Binding-site contacts:
Ligand atom C1 contacts residue ASP252 of chain 1.G at 3.1 Å.
Ligand atom C11 contacts residue PHE244 of chain 1.G at 3.6 Å (hydrophobic).
Ligand atom O7 contacts residue VAL49 of chain 1.G at 3.0 Å.
Ligand atom O2 contacts residue ASP252 of chain 1.G at 2.3 Å (salt-bridge).
Ligand atom C6 contacts residue HEM1 of chain 1.EA at 3.8 Å.
Ligand atom C14 contacts residue ILE213 of chain 1.G at 3.7 Å (hydrophobic).
Ligand atom C10 contacts residue PHE244 of chain 1.G at 3.7 Å (hydrophobic).
Ligand atom C17 contacts residue HEM1 of chain 1.EA at 3.6 Å.
Ligand atom O7 contacts residue HEM1 of chain 1.EA at 3.0 Å.
Ligand atom C1 contacts residue TRP45 of chain 1.G at 3.5 Å (hydrophobic).
Ligand atom O9 contacts residue VAL209 of chain 1.G at 3.6 Å.
Ligand atom O3 contacts residue PHE216 of chain 1.G at 3.4 Å.
Ligand atom C16 contacts residue ALA52 of chain 1.G at 3.8 Å (hydrophobic).
Ligand atom O1 contacts residue TRP45 of chain 1.G at 3.3 Å.
Ligand atom C5 contacts residue HEM1 of chain 1.EA at 3.4 Å.
Ligand atom C7 contacts residue ASP252 of chain 1.G at 3.5 Å.
Ligand atom C2 contacts residue TRP45 of chain 1.G at 3.7 Å (hydrophobic).
Ligand atom O1 contacts residue LEU41 of chain 1.G at 3.5 Å.
Ligand atom N2 contacts residue PHE244 of chain 1.G at 3.7 Å.
Ligand atom C4 contacts residue HEM1 of chain 1.EA at 3.8 Å.
Ligand atom C4 contacts residue ASN221 of chain 1.G at 3.4 Å.
Ligand atom O1 contacts residue PHE248 of chain 1.G at 3.7 Å.
Ligand atom O7 contacts residue GLY48 of chain 1.G at 3.7 Å.
Ligand atom C15 contacts residue ALA52 of chain 1.G at 3.6 Å (hydrophobic).
Ligand atom C3 contacts residue LEU41 of chain 1.G at 3.8 Å (hydrophobic).
Ligand atom C24 contacts residue ILE213 of chain 1.G at 3.9 Å (hydrophobic).
Ligand atom O2 contacts residue PHE244 of chain 1.G at 3.8 Å.
Ligand atom O2 contacts residue VAL49 of chain 1.G at 3.3 Å.
Ligand atom C17 contacts residue VAL49 of chain 1.G at 3.7 Å (hydrophobic).
Ligand atom C8 contacts residue PHE244 of chain 1.G at 3.8 Å (hydrophobic).
Ligand atom C8 contacts residue HEM1 of chain 1.EA at 3.8 Å.
Ligand atom C5 contacts residue ASN221 of chain 1.G at 3.5 Å.
Ligand atom C6 contacts residue PHE244 of chain 1.G at 3.9 Å (hydrophobic).
Ligand atom N2 contacts residue HEM1 of chain 1.EA at 3.7 Å.
Ligand atom C16 contacts residue HEM1 of chain 1.EA at 3.7 Å.
Ligand atom C16 contacts residue ILE213 of chain 1.G at 3.6 Å (hydrophobic).
Ligand atom N1 contacts residue ASP252 of chain 1.G at 2.8 Å (salt-bridge).
Ligand atom N1 contacts residue TRP45 of chain 1.G at 3.4 Å (h-bond).
Ligand atom C7 contacts residue PHE244 of chain 1.G at 3.7 Å (hydrophobic).
Ligand atom O9 contacts residue ILE213 of chain 1.G at 2.9 Å.

Sequence of chain 1.G:
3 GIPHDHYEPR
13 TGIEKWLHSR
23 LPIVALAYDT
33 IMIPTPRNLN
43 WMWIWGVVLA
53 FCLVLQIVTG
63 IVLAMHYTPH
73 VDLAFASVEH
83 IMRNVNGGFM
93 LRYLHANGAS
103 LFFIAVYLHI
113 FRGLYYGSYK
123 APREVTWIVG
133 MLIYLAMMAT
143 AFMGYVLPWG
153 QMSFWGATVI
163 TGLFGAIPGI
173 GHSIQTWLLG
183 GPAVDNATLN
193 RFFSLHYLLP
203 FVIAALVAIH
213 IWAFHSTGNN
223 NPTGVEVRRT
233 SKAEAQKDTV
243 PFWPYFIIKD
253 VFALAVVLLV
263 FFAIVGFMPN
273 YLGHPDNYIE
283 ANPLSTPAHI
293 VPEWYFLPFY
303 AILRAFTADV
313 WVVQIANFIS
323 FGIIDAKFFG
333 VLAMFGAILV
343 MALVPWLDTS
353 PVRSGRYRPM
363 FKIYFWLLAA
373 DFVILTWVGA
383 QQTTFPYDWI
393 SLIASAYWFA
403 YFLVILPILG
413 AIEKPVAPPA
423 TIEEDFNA

A protein and the small-molecule ligand that binds it are described below.
Small molecule (SMILES): CCCCCC[C@H]1C(=O)O[C@H](C)[C@H](NC(=O)c2cccc(NC=O)c2O)C(=O)O[C@@H](C)[C@@H]1OC(=O)[C@@H](C)CC